The protein below binds the small molecule below.
Small molecule (SMILES): CC(=O)N[C@H]1[C@H](O[C@H]2[C@H](O)[C@@H](NC(C)=O)CO[C@@H]2CO)O[C@H](CO)[C@@H](O[C@@H]2O[C@H](CO[C@H]3O[C@H](CO)[C@@H](O)[C@H](O)[C@@H]3O)[C@@H](O)[C@H](O[C@H]3O[C@H](CO)[C@@H](O)[C@H](O)[C@@H]3O)[C@@H]2O)[C@@H]1O

Binding-site contacts:
Ligand atom O3 contacts residue GLY89 of chain 1.B at 3.7 Å.
Ligand atom O6 contacts residue PRO92 of chain 1.B at 3.2 Å.
Ligand atom O6 contacts residue ILE91 of chain 1.B at 4.0 Å.
Ligand atom C1 contacts residue ASN211 of chain 1.E at 1.4 Å.
Ligand atom C4 contacts residue ASN211 of chain 1.E at 4.2 Å.
Ligand atom O5 contacts residue ASN211 of chain 1.E at 2.2 Å (h-bond).
Ligand atom C3 contacts residue ASN211 of chain 1.E at 3.8 Å.
Ligand atom C8 contacts residue LYS178 of chain 1.E at 4.2 Å.
Ligand atom O6 contacts residue PHE90 of chain 1.B at 3.4 Å (h-bond).
Ligand atom C4 contacts residue GLY89 of chain 1.B at 4.4 Å.
Ligand atom O4 contacts residue GLY89 of chain 1.B at 3.3 Å.
Ligand atom C2 contacts residue ASN211 of chain 1.E at 2.4 Å.
Ligand atom O7 contacts residue LYS178 of chain 1.E at 4.5 Å.
Ligand atom C5 contacts residue ASN211 of chain 1.E at 3.6 Å.
Ligand atom O7 contacts residue ASN211 of chain 1.E at 3.3 Å (h-bond).
Ligand atom N2 contacts residue ASN211 of chain 1.E at 2.9 Å (h-bond).
Ligand atom C6 contacts residue PHE90 of chain 1.B at 4.1 Å (hydrophobic).
Ligand atom C4 contacts residue PHE90 of chain 1.B at 4.0 Å (hydrophobic).
Ligand atom C8 contacts residue ALA210 of chain 1.E at 4.4 Å (hydrophobic).
Ligand atom C8 contacts residue TYR209 of chain 1.E at 3.3 Å (hydrophobic).
Ligand atom O4 contacts residue PHE90 of chain 1.B at 2.9 Å (h-bond).
Ligand atom C7 contacts residue ASN211 of chain 1.E at 3.3 Å.
Ligand atom C6 contacts residue PRO92 of chain 1.B at 3.7 Å (hydrophobic).
Ligand atom C3 contacts residue GLY89 of chain 1.B at 4.4 Å.

Sequence of chain 1.E:
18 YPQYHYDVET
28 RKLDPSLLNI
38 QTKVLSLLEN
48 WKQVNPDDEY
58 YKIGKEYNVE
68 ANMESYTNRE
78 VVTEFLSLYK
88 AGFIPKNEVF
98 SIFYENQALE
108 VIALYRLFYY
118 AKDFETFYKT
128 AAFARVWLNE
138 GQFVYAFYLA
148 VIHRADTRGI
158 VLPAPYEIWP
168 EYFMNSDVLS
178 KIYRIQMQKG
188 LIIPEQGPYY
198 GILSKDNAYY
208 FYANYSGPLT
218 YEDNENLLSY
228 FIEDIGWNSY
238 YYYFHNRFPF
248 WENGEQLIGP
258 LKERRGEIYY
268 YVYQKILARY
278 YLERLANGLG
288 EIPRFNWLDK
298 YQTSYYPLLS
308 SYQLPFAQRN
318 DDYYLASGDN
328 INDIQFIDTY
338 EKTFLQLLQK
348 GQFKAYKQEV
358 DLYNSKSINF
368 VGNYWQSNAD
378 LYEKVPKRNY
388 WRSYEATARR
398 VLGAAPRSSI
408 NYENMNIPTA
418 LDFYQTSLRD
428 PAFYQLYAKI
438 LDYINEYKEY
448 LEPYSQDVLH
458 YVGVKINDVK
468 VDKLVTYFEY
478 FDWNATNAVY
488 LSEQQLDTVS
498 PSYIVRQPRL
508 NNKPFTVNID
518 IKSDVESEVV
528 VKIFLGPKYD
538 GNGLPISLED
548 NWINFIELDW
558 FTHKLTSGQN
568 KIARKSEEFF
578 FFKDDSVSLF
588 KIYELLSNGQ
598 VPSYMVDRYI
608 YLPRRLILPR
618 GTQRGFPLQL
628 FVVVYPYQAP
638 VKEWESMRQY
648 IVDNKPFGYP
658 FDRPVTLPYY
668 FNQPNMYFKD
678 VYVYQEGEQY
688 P

Sequence of chain 1.B:
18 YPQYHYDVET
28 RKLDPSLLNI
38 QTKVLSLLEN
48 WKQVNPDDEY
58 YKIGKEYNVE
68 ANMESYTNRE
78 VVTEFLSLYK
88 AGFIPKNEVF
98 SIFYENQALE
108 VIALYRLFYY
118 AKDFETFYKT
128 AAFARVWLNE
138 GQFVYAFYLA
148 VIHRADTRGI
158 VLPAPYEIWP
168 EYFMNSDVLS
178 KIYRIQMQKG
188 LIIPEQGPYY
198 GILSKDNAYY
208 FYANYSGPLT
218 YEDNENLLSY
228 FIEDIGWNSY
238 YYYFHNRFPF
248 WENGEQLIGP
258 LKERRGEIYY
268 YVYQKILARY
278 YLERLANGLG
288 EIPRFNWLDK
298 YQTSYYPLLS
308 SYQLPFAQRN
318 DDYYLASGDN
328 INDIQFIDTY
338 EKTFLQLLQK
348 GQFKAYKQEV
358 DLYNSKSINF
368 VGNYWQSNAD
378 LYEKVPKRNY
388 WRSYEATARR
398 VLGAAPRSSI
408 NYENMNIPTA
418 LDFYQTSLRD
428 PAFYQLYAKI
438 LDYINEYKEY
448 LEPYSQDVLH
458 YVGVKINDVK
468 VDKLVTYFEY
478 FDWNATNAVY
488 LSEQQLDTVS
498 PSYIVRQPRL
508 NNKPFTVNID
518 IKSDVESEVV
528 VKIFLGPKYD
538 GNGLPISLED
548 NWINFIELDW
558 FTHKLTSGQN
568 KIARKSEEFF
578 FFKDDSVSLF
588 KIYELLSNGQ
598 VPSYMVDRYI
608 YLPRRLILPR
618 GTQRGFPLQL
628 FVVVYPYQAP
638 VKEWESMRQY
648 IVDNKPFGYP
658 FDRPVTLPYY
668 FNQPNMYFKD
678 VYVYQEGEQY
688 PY